The small molecule below binds the protein below.
Small molecule (SMILES): CC[C@H](C)C(=O)C(=O)O

Binding-site contacts:
Ligand atom O43 contacts residue THR134 of chain 1.A at 2.7 Å (h-bond).
Ligand atom C44 contacts residue SER132 of chain 1.A at 3.0 Å.
Ligand atom C42 contacts residue PHE183 of chain 1.A at 3.3 Å (hydrophobic).
Ligand atom O45 contacts residue ASN259 of chain 1.A at 3.0 Å (h-bond).
Ligand atom C42 contacts residue SER132 of chain 1.A at 3.2 Å.
Ligand atom C44 contacts residue ASN259 of chain 1.A at 4.0 Å.
Ligand atom O45 contacts residue SER132 of chain 1.A at 3.3 Å (h-bond).
Ligand atom C46 contacts residue ASN259 of chain 1.A at 4.3 Å.
Ligand atom O43 contacts residue ALA135 of chain 1.A at 3.7 Å.
Ligand atom O43 contacts residue ASN133 of chain 1.A at 3.4 Å.
Ligand atom C47 contacts residue SER132 of chain 1.A at 3.4 Å.
Ligand atom C49 contacts residue THR109 of chain 1.A at 3.8 Å.
Ligand atom C49 contacts residue PHE310 of chain 1.A at 3.5 Å (hydrophobic).
Ligand atom O45 contacts residue THR134 of chain 1.A at 2.9 Å (h-bond).
Ligand atom O43 contacts residue SER111 of chain 1.A at 2.5 Å (h-bond).
Ligand atom C42 contacts residue SER111 of chain 1.A at 3.4 Å.
Ligand atom C48 contacts residue GLY260 of chain 1.A at 3.8 Å.
Ligand atom OXT contacts residue SER111 of chain 1.A at 2.8 Å (h-bond).
Ligand atom C49 contacts residue LEU49 of chain 1.A at 4.0 Å (hydrophobic).
Ligand atom C42 contacts residue THR134 of chain 1.A at 3.8 Å.
Ligand atom OXT contacts residue PHE183 of chain 1.A at 3.2 Å.
Ligand atom C44 contacts residue PHE183 of chain 1.A at 3.7 Å (hydrophobic).
Ligand atom OXT contacts residue LEU110 of chain 1.A at 3.4 Å.
Ligand atom C47 contacts residue ASN259 of chain 1.A at 3.7 Å.
Ligand atom C48 contacts residue LEU110 of chain 1.A at 4.0 Å (hydrophobic).
Ligand atom C44 contacts residue THR134 of chain 1.A at 3.8 Å.
Ligand atom C46 contacts residue THR109 of chain 1.A at 4.0 Å.
Ligand atom O45 contacts residue PHE183 of chain 1.A at 3.4 Å.
Ligand atom OXT contacts residue THR109 of chain 1.A at 4.1 Å.
Ligand atom C49 contacts residue SER132 of chain 1.A at 3.8 Å.
Ligand atom C46 contacts residue SER132 of chain 1.A at 3.4 Å.
Ligand atom C48 contacts residue PHE183 of chain 1.A at 3.6 Å (hydrophobic).
Ligand atom C46 contacts residue LEU110 of chain 1.A at 4.0 Å (hydrophobic).
Ligand atom C47 contacts residue THR109 of chain 1.A at 4.2 Å.
Ligand atom O43 contacts residue PHE183 of chain 1.A at 3.4 Å.
Ligand atom C47 contacts residue PHE310 of chain 1.A at 3.5 Å (hydrophobic).
Ligand atom OXT contacts residue SER132 of chain 1.A at 3.8 Å.
Ligand atom O43 contacts residue SER132 of chain 1.A at 3.4 Å (h-bond).
Ligand atom C48 contacts residue LEU235 of chain 1.A at 3.6 Å (hydrophobic).
Ligand atom C42 contacts residue ASN133 of chain 1.A at 4.0 Å.

Sequence of chain 1.A:
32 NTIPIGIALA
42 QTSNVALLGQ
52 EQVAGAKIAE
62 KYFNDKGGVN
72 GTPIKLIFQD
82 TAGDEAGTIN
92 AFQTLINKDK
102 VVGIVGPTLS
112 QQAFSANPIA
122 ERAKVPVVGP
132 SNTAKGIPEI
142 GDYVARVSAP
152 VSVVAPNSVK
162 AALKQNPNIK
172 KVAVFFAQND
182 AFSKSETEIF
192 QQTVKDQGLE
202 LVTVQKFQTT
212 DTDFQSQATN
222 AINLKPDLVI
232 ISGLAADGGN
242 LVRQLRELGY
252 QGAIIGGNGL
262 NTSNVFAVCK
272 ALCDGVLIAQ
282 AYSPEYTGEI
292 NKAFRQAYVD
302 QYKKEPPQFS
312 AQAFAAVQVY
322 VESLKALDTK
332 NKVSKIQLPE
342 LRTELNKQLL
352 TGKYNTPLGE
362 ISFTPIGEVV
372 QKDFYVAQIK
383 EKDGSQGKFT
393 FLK